The protein below binds the small molecule below.
Small molecule (SMILES): CC(=O)N[C@@H]1[C@@H](O)[C@H](O)[C@@H](CO)O[C@H]1O

Binding-site contacts:
Ligand atom C8 contacts residue ALA129 of chain 1.A at 4.0 Å (hydrophobic).
Ligand atom C6 contacts residue ASN160 of chain 1.A at 4.0 Å.
Ligand atom O6 contacts residue ASN182 of chain 1.A at 3.0 Å (h-bond).
Ligand atom C8 contacts residue HIS130 of chain 1.A at 4.0 Å.
Ligand atom C2 contacts residue ASN161 of chain 1.A at 2.4 Å.
Ligand atom C5 contacts residue ASN160 of chain 1.A at 4.1 Å.
Ligand atom O6 contacts residue ASN160 of chain 1.A at 3.9 Å.
Ligand atom C1 contacts residue ASN161 of chain 1.A at 1.5 Å.
Ligand atom C5 contacts residue ASN161 of chain 1.A at 3.6 Å.
Ligand atom C6 contacts residue ASN182 of chain 1.A at 4.1 Å.
Ligand atom O7 contacts residue ASN161 of chain 1.A at 3.4 Å.
Ligand atom O5 contacts residue ASN160 of chain 1.A at 3.2 Å.
Ligand atom C4 contacts residue ASN161 of chain 1.A at 4.2 Å.
Ligand atom N2 contacts residue ASN161 of chain 1.A at 2.9 Å (h-bond).
Ligand atom C3 contacts residue ASN161 of chain 1.A at 3.8 Å.
Ligand atom O5 contacts residue ASN161 of chain 1.A at 2.3 Å (h-bond).
Ligand atom O6 contacts residue ASN161 of chain 1.A at 3.4 Å (h-bond).
Ligand atom C1 contacts residue ASN160 of chain 1.A at 3.9 Å.
Ligand atom C7 contacts residue ASN161 of chain 1.A at 3.5 Å.

Sequence of chain 1.A:
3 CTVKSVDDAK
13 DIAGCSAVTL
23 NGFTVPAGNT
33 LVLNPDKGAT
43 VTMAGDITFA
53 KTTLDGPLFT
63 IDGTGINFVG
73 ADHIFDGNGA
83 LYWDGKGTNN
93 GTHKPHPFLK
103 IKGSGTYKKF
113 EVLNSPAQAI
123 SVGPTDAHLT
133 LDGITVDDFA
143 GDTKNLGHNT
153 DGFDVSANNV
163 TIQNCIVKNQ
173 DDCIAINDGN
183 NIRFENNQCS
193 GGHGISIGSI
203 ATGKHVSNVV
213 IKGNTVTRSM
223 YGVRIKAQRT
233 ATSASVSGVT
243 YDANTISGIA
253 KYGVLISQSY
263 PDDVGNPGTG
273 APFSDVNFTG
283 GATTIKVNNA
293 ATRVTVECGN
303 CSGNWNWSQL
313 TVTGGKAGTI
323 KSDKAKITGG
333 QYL